Binding-site contacts:
Ligand atom C14 contacts residue GLY128 of chain 1.BA at 3.5 Å.
Ligand atom O05 contacts residue THR48 of chain 1.AA at 3.5 Å.
Ligand atom C33 contacts residue LYS33 of chain 1.AA at 3.6 Å.
Ligand atom O24 contacts residue ALA126 of chain 1.BA at 3.5 Å (h-bond).
Ligand atom C01 contacts residue THR21 of chain 1.AA at 3.6 Å.
Ligand atom C07 contacts residue SER20 of chain 1.AA at 3.5 Å.
Ligand atom O09 contacts residue SER27 of chain 1.AA at 2.7 Å (h-bond).
Ligand atom C36 contacts residue ALA49 of chain 1.AA at 3.5 Å (hydrophobic).
Ligand atom F34 contacts residue ARG32 of chain 1.AA at 3.6 Å.
Ligand atom N28 contacts residue CIT1 of chain 1.PB at 3.3 Å (h-bond).
Ligand atom C29 contacts residue CIT1 of chain 1.PB at 3.3 Å.
Ligand atom O05 contacts residue ALA49 of chain 1.AA at 2.8 Å (h-bond).
Ligand atom C01 contacts residue CIT1 of chain 1.PB at 3.0 Å.
Ligand atom C13 contacts residue GLY128 of chain 1.BA at 3.4 Å.
Ligand atom N03 contacts residue THR21 of chain 1.AA at 2.7 Å (h-bond).
Ligand atom O24 contacts residue ALA125 of chain 1.BA at 3.5 Å.
Ligand atom C32 contacts residue LYS33 of chain 1.AA at 3.6 Å.
Ligand atom C13 contacts residue ASP124 of chain 1.BA at 3.5 Å.
Ligand atom C31 contacts residue CIT1 of chain 1.PB at 3.6 Å.
Ligand atom C31 contacts residue THR1 of chain 1.AA at 3.5 Å.
Ligand atom N17 contacts residue ASP124 of chain 1.BA at 2.9 Å (salt-bridge).
Ligand atom O27 contacts residue THR21 of chain 1.AA at 2.9 Å (h-bond).
Ligand atom F34 contacts residue VAL53 of chain 1.AA at 3.6 Å.
Ligand atom N10 contacts residue SER20 of chain 1.AA at 3.5 Å (h-bond).
Ligand atom F34 contacts residue ALA52 of chain 1.AA at 3.6 Å.
Ligand atom C07 contacts residue ASP124 of chain 1.BA at 3.2 Å.
Ligand atom C29 contacts residue THR1 of chain 1.AA at 3.2 Å.
Ligand atom O19 contacts residue GLN22 of chain 1.AA at 3.3 Å.
Ligand atom C08 contacts residue SER20 of chain 1.AA at 3.3 Å.
Ligand atom F37 contacts residue ALA49 of chain 1.AA at 3.2 Å.
Ligand atom C08 contacts residue ASP124 of chain 1.BA at 3.5 Å.
Ligand atom O09 contacts residue GLN22 of chain 1.AA at 2.9 Å (h-bond).
Ligand atom C31 contacts residue LYS33 of chain 1.AA at 3.5 Å.
Ligand atom O27 contacts residue SER20 of chain 1.AA at 3.3 Å.
Ligand atom C35 contacts residue ALA49 of chain 1.AA at 3.6 Å (hydrophobic).
Ligand atom C32 contacts residue ILE45 of chain 1.AA at 3.1 Å (hydrophobic).
Ligand atom C08 contacts residue SER27 of chain 1.AA at 3.3 Å.
Ligand atom C29 contacts residue LYS33 of chain 1.AA at 3.6 Å.
Ligand atom C14 contacts residue TRP129 of chain 1.BA at 3.5 Å (hydrophobic).
Ligand atom N28 contacts residue GLY47 of chain 1.AA at 2.8 Å (h-bond).

Sequence of chain 1.BA:
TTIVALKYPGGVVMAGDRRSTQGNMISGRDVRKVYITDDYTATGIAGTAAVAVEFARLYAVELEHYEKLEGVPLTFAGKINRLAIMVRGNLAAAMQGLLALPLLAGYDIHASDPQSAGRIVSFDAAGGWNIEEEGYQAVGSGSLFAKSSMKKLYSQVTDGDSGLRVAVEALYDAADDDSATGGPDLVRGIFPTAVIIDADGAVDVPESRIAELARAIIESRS

This protein binds this small molecule.
Small molecule (SMILES): Cc1cc(C(=O)N[C@@H](CC(=O)N2CCCC[C@@H]2C)C(=O)N[C@@H](C)C(=O)NCc2ccc(F)cc2F)no1

Sequence of chain 1.AA:
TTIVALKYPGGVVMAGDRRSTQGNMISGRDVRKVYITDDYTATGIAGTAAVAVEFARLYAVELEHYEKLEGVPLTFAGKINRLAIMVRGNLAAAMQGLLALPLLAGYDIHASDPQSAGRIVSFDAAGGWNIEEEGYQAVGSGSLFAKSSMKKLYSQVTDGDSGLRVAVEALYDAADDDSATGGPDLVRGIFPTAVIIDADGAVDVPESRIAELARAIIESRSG